Sequence of chain 2.M:
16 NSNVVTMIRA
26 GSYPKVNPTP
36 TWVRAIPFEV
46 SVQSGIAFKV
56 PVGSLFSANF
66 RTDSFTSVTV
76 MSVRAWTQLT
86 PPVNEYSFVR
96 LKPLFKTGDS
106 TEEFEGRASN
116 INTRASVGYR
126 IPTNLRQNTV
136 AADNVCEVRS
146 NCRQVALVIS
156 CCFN

Sequence of chain 1.L:
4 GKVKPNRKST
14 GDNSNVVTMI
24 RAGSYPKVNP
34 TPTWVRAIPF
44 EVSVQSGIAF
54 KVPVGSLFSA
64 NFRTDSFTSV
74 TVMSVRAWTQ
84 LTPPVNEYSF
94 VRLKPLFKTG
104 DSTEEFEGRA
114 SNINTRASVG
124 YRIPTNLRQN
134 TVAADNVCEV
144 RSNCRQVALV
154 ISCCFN

Sequence of chain 3.L:
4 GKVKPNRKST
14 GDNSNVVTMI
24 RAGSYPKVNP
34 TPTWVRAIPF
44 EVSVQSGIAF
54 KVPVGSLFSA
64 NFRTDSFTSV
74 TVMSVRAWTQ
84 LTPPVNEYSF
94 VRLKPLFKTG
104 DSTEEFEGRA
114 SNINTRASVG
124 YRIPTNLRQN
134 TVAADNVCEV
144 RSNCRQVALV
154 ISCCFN

Binding-site contacts:
Ligand atom C5' contacts residue ARG79 of chain 2.M at 4.4 Å.
Ligand atom N3 contacts residue ARG24 of chain 1.L at 3.8 Å.
Ligand atom O2' contacts residue SER155 of chain 2.M at 3.6 Å.
Ligand atom C4' contacts residue ALA40 of chain 2.M at 3.6 Å (hydrophobic).
Ligand atom C4' contacts residue ARG79 of chain 2.M at 3.9 Å.
Ligand atom OP1 contacts residue THR21 of chain 1.I at 4.4 Å.
Ligand atom O3' contacts residue SER155 of chain 2.M at 4.2 Å.
Ligand atom N1 contacts residue ARG10 of chain 3.L at 3.9 Å.
Ligand atom O4' contacts residue VAL38 of chain 2.M at 3.9 Å.
Ligand atom C4' contacts residue PRO35 of chain 1.L at 4.0 Å (hydrophobic).
Ligand atom O5' contacts residue ARG79 of chain 2.M at 4.3 Å.
Ligand atom C5' contacts residue PRO35 of chain 1.L at 4.1 Å (hydrophobic).
Ligand atom C1' contacts residue VAL38 of chain 2.M at 3.9 Å (hydrophobic).
Ligand atom C2' contacts residue ARG24 of chain 1.L at 4.1 Å.
Ligand atom C3' contacts residue ALA40 of chain 2.M at 4.3 Å (hydrophobic).
Ligand atom O2' contacts residue TRP37 of chain 2.M at 4.4 Å.
Ligand atom OP1 contacts residue ARG79 of chain 2.M at 4.3 Å.
Ligand atom O2' contacts residue ARG39 of chain 2.M at 3.8 Å.
Ligand atom O3' contacts residue ALA40 of chain 2.M at 3.8 Å.
Ligand atom O3' contacts residue ARG79 of chain 2.M at 4.0 Å.
Ligand atom O4' contacts residue THR36 of chain 1.L at 4.4 Å.
Ligand atom C5' contacts residue ALA40 of chain 2.M at 3.5 Å (hydrophobic).
Ligand atom OP1 contacts residue ILE23 of chain 1.L at 4.4 Å.
Ligand atom C4 contacts residue ARG10 of chain 3.L at 4.5 Å.
Ligand atom O2' contacts residue ARG24 of chain 1.L at 4.3 Å.
Ligand atom OP1 contacts residue ALA40 of chain 2.M at 4.1 Å.
Ligand atom C5' contacts residue THR36 of chain 1.L at 4.2 Å.
Ligand atom N3 contacts residue ARG10 of chain 3.L at 3.5 Å (salt-bridge).
Ligand atom C4' contacts residue ARG39 of chain 2.M at 4.2 Å.
Ligand atom C2 contacts residue ARG24 of chain 1.L at 4.2 Å.
Ligand atom C2' contacts residue VAL38 of chain 2.M at 3.9 Å (hydrophobic).
Ligand atom N3 contacts residue VAL38 of chain 2.M at 4.1 Å.
Ligand atom C3' contacts residue ARG79 of chain 2.M at 4.4 Å.
Ligand atom C2 contacts residue VAL38 of chain 2.M at 4.2 Å (hydrophobic).
Ligand atom O2' contacts residue VAL38 of chain 2.M at 3.0 Å (h-bond).
Ligand atom C2 contacts residue ARG10 of chain 3.L at 3.5 Å.

Sequence of chain 1.I:
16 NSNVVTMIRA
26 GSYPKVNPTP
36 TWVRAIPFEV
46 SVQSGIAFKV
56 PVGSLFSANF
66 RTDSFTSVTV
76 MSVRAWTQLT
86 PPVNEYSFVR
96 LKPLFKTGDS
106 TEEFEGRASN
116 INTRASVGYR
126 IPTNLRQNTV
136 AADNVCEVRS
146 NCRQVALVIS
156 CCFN

The protein below binds the small molecule below.
Small molecule (SMILES): NC1N=CNc2c1ncn2[C@@H]1O[C@H](CO[P](=O)(O)O[C@H]2[C@@H](O)[C@H](n3cnc4c3NC=NC4N)O[C@@H]2CO[P](=O)(O)O[C@H]2[C@@H](O)[C@H](n3cnc4c3NC=NC4N)O[C@@H]2CO[P](=O)(O)O[C@H]2[C@@H](O)[C@H](n3cnc4c3NC=NC4N)O[C@@H]2COP(=O)=O)[C@@H](O)[C@H]1O